Binding-site contacts:
Ligand atom C5 contacts residue PHE225 of chain 1.A at 4.5 Å (hydrophobic).
Ligand atom O5 contacts residue PRO76 of chain 1.A at 4.1 Å.
Ligand atom O2 contacts residue ASP221 of chain 1.A at 2.9 Å (salt-bridge).
Ligand atom C6 contacts residue PHE182 of chain 1.A at 4.2 Å (hydrophobic).
Ligand atom O6 contacts residue LYS190 of chain 1.A at 4.2 Å.
Ligand atom C6 contacts residue LYS190 of chain 1.A at 3.9 Å.
Ligand atom O4 contacts residue ASP221 of chain 1.A at 3.6 Å (salt-bridge).
Ligand atom O6 contacts residue PHE182 of chain 1.A at 4.5 Å.
Ligand atom O5 contacts residue LYS190 of chain 1.A at 4.3 Å.
Ligand atom C3 contacts residue ASP221 of chain 1.A at 3.3 Å.
Ligand atom O6 contacts residue ASP221 of chain 1.A at 3.3 Å (salt-bridge).
Ligand atom O3 contacts residue ASP221 of chain 1.A at 4.5 Å.
Ligand atom O6 contacts residue PHE225 of chain 1.A at 3.7 Å.
Ligand atom C6 contacts residue PRO76 of chain 1.A at 3.7 Å (hydrophobic).
Ligand atom O6 contacts residue PRO76 of chain 1.A at 4.5 Å.
Ligand atom C4 contacts residue ASP221 of chain 1.A at 3.8 Å.
Ligand atom C5 contacts residue ASP221 of chain 1.A at 3.1 Å.
Ligand atom C1 contacts residue ASP221 of chain 1.A at 3.3 Å.
Ligand atom C2 contacts residue ASP221 of chain 1.A at 3.2 Å.
Ligand atom O6 contacts residue MET179 of chain 1.A at 3.6 Å (h-bond).
Ligand atom O4 contacts residue LYS190 of chain 1.A at 3.8 Å.
Ligand atom C5 contacts residue LYS190 of chain 1.A at 3.5 Å.
Ligand atom C6 contacts residue ASP221 of chain 1.A at 3.7 Å.
Ligand atom O6 contacts residue THR186 of chain 1.A at 4.2 Å.
Ligand atom C4 contacts residue LYS190 of chain 1.A at 4.2 Å.
Ligand atom C4 contacts residue PHE225 of chain 1.A at 4.5 Å (hydrophobic).
Ligand atom C6 contacts residue PHE225 of chain 1.A at 3.7 Å (hydrophobic).
Ligand atom O5 contacts residue ASP221 of chain 1.A at 2.5 Å (salt-bridge).
Ligand atom O6 contacts residue ALA183 of chain 1.A at 4.3 Å.

Sequence of chain 1.A:
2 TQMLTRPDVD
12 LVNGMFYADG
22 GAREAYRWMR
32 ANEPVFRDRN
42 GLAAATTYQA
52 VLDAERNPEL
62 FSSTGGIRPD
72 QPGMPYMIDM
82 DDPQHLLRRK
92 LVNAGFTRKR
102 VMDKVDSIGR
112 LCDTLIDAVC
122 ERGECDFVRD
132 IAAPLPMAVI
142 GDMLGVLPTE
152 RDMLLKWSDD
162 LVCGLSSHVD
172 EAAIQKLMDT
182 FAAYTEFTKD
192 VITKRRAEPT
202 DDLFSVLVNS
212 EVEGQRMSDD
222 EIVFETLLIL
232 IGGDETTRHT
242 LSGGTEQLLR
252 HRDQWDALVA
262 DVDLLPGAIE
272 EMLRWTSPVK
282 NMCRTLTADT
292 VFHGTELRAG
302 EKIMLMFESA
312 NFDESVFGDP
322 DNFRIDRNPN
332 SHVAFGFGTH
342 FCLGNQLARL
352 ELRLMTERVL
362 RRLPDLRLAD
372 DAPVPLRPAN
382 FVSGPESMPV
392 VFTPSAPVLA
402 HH

A small-molecule ligand and the protein it binds are described below.
Small molecule (SMILES): OC[C@H]1O[C@H]2O[C@H]3[C@H](O)[C@@H](O)[C@@H](O[C@H]4[C@H](O)[C@@H](O)[C@@H](O[C@H]5[C@H](O)[C@@H](O)[C@@H](O[C@H]6[C@H](O)[C@@H](O)[C@@H](O[C@H]7[C@H](O)[C@@H](O)[C@@H](O[C@H]8[C@H](O)[C@@H](O)[C@H](O[C@H]1[C@H](O)[C@H]2O)O[C@@H]8CO)O[C@@H]7CO)O[C@@H]6CO)O[C@@H]5CO)O[C@@H]4CO)O[C@@H]3CO